Sequence of chain 3.A:
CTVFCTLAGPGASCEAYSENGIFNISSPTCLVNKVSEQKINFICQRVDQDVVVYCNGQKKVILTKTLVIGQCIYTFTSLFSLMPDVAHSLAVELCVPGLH

The small molecule below binds the protein below.
Small molecule (SMILES): O=c1ccn([C@@H]2O[C@H](CO[P](=O)(O)O[C@H]3[C@@H](O)[C@H](n4ccc(=O)[nH]c4=O)O[C@@H]3CO[P](=O)(O)O[C@H]3[C@@H](O)[C@H](n4ccc(=O)[nH]c4=O)O[C@@H]3COP(=O)(O)O)[C@@H](OP(=O)(O)O)[C@H]2O)c(=O)[nH]1

Binding-site contacts:
Ligand atom C2' contacts residue VAL7 of chain 3.A at 3.5 Å (hydrophobic).
Ligand atom N3 contacts residue ASP57 of chain 2.A at 2.8 Å (salt-bridge).
Ligand atom O2 contacts residue CYS9 of chain 3.A at 2.8 Å (h-bond).
Ligand atom O4 contacts residue GLY79 of chain 3.A at 3.6 Å.
Ligand atom O2' contacts residue PHE8 of chain 3.A at 3.4 Å.
Ligand atom OP2 contacts residue THR6 of chain 3.A at 3.4 Å.
Ligand atom O4 contacts residue VAL70 of chain 3.A at 3.5 Å (h-bond).
Ligand atom OP1 contacts residue LYS69 of chain 3.A at 2.4 Å (salt-bridge).
Ligand atom O3' contacts residue VAL7 of chain 3.A at 3.2 Å (h-bond).
Ligand atom O4' contacts residue VAL105 of chain 3.A at 3.5 Å.
Ligand atom O4 contacts residue THR75 of chain 3.A at 2.9 Å (h-bond).
Ligand atom C4 contacts residue VAL70 of chain 3.A at 3.5 Å (hydrophobic).
Ligand atom O2 contacts residue ASP57 of chain 2.A at 3.4 Å (salt-bridge).
Ligand atom C2 contacts residue CYS9 of chain 3.A at 3.6 Å (hydrophobic).
Ligand atom OP1 contacts residue GLN54 of chain 2.A at 3.1 Å (h-bond).
Ligand atom OP2 contacts residue VAL7 of chain 3.A at 3.1 Å (h-bond).
Ligand atom O2 contacts residue ILE71 of chain 3.A at 3.3 Å.
Ligand atom OP2 contacts residue LYS69 of chain 3.A at 3.1 Å.
Ligand atom O5' contacts residue LYS69 of chain 3.A at 3.3 Å (salt-bridge).
Ligand atom P contacts residue ARG55 of chain 2.A at 3.6 Å.
Ligand atom C2 contacts residue VAL70 of chain 3.A at 3.4 Å (hydrophobic).
Ligand atom OP2 contacts residue ARG55 of chain 2.A at 2.8 Å (salt-bridge).
Ligand atom O3' contacts residue VAL105 of chain 3.A at 3.4 Å.
Ligand atom N3 contacts residue CYS9 of chain 3.A at 2.9 Å (h-bond).
Ligand atom O4 contacts residue LEU72 of chain 3.A at 3.1 Å (h-bond).
Ligand atom C2 contacts residue ASP57 of chain 2.A at 3.5 Å.
Ligand atom O2' contacts residue VAL7 of chain 3.A at 2.5 Å (h-bond).
Ligand atom O2 contacts residue PHE8 of chain 3.A at 3.4 Å.
Ligand atom O2 contacts residue VAL70 of chain 3.A at 3.3 Å (h-bond).
Ligand atom O4 contacts residue PRO14 of chain 2.A at 3.3 Å.
Ligand atom C6 contacts residue VAL105 of chain 3.A at 3.6 Å (hydrophobic).
Ligand atom C2' contacts residue GLN54 of chain 2.A at 3.6 Å.
Ligand atom O2' contacts residue PRO14 of chain 2.A at 3.4 Å.
Ligand atom OP1 contacts residue ARG55 of chain 2.A at 3.1 Å (salt-bridge).
Ligand atom N3 contacts residue VAL70 of chain 3.A at 2.7 Å (h-bond).
Ligand atom P contacts residue LYS69 of chain 3.A at 3.4 Å.
Ligand atom O5' contacts residue GLN67 of chain 3.A at 3.4 Å (h-bond).
Ligand atom N3 contacts residue LEU76 of chain 3.A at 3.4 Å.
Ligand atom O2' contacts residue GLN54 of chain 2.A at 3.0 Å (h-bond).
Ligand atom N3 contacts residue VAL101 of chain 3.A at 3.5 Å.

Sequence of chain 2.A:
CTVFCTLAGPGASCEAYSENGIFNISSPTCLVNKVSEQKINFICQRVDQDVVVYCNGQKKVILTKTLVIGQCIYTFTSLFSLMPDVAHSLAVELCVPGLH